This protein binds this small molecule.
Small molecule (SMILES): CC(=O)N[C@H]1[C@H](O[C@H]2[C@H](O)[C@@H](NC(C)=O)CO[C@@H]2CO)O[C@H](CO)[C@@H](O)[C@@H]1O

Sequence of chain 41.E:
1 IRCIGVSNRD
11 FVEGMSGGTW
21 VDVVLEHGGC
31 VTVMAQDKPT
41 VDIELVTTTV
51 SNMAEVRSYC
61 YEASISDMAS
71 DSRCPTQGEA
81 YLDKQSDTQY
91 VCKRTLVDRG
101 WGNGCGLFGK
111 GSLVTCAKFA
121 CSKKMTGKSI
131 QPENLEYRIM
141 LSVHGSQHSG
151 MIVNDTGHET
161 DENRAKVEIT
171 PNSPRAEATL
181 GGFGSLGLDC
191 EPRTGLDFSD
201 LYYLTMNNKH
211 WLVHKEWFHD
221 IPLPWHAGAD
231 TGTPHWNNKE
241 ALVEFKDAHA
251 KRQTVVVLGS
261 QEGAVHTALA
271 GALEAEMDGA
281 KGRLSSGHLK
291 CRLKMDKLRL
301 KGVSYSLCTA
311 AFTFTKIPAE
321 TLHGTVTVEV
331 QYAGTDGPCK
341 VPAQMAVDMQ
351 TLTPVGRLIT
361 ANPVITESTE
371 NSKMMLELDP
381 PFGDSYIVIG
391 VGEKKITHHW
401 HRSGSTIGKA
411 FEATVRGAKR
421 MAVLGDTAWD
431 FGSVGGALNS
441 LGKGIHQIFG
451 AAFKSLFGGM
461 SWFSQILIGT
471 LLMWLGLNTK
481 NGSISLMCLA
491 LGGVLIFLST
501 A

Binding-site contacts:
Ligand atom C7 contacts residue THR156 of chain 41.E at 3.6 Å.
Ligand atom O5 contacts residue ASN154 of chain 41.E at 3.8 Å.
Ligand atom C1 contacts residue ASN154 of chain 41.E at 3.1 Å.
Ligand atom O6 contacts residue MET151 of chain 41.E at 3.5 Å.
Ligand atom C1 contacts residue THR156 of chain 41.E at 3.6 Å.
Ligand atom O7 contacts residue THR156 of chain 41.E at 4.5 Å.
Ligand atom C8 contacts residue THR156 of chain 41.E at 3.7 Å.
Ligand atom C7 contacts residue ASN154 of chain 41.E at 3.7 Å.
Ligand atom C8 contacts residue ASN154 of chain 41.E at 4.5 Å.
Ligand atom C2 contacts residue ASN154 of chain 41.E at 4.1 Å.
Ligand atom C2 contacts residue THR156 of chain 41.E at 3.9 Å.
Ligand atom N2 contacts residue ASN154 of chain 41.E at 4.0 Å.
Ligand atom O7 contacts residue ASN154 of chain 41.E at 3.2 Å (h-bond).
Ligand atom N2 contacts residue THR156 of chain 41.E at 3.2 Å.
Ligand atom O5 contacts residue MET151 of chain 41.E at 4.2 Å.
Ligand atom C3 contacts residue THR156 of chain 41.E at 4.4 Å.